Sequence of chain 1.A:
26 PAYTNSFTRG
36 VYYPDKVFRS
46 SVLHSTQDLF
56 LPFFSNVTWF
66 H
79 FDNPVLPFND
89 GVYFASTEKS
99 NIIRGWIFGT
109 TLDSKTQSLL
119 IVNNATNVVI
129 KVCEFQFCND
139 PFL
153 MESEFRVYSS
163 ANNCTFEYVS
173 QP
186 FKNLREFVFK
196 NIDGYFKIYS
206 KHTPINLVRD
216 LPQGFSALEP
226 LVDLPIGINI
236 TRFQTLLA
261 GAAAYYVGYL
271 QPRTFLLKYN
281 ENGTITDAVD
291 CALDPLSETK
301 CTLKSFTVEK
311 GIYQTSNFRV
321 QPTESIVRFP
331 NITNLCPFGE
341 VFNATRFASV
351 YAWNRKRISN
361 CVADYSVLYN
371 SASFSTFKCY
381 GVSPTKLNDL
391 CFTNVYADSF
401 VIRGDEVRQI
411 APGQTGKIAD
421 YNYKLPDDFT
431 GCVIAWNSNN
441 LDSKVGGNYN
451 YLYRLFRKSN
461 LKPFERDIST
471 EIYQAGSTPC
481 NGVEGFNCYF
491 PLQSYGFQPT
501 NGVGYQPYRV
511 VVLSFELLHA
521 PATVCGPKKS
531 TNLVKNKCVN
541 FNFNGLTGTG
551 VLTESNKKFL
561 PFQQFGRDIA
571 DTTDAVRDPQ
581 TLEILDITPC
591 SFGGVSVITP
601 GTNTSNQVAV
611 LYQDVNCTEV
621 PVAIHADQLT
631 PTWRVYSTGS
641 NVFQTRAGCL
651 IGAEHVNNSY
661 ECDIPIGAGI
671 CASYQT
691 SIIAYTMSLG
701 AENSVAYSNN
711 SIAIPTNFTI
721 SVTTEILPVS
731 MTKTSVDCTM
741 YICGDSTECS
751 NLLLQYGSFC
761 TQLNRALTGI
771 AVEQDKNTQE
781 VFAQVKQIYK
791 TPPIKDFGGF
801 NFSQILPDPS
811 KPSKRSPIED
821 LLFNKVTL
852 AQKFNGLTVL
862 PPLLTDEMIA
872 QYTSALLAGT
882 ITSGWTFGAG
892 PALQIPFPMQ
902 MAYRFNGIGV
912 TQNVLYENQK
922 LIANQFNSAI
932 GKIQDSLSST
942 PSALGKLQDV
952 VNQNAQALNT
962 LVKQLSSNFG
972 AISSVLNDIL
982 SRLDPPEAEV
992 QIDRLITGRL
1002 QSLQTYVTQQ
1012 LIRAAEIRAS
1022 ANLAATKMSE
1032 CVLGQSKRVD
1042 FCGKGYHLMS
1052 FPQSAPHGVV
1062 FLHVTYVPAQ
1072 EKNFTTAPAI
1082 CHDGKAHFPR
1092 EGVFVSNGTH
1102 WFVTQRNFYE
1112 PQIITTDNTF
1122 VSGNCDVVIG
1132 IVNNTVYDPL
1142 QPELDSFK

Binding-site contacts:
Ligand atom C3 contacts residue ASN1134 of chain 1.A at 3.8 Å.
Ligand atom C2 contacts residue ASN1134 of chain 1.A at 2.4 Å.
Ligand atom C4 contacts residue ASN1134 of chain 1.A at 4.2 Å.
Ligand atom O5 contacts residue ASN1134 of chain 1.A at 2.4 Å (h-bond).
Ligand atom O7 contacts residue ASN1134 of chain 1.A at 4.0 Å.
Ligand atom C7 contacts residue ASN1134 of chain 1.A at 3.6 Å.
Ligand atom C5 contacts residue ASN1134 of chain 1.A at 3.7 Å.
Ligand atom C1 contacts residue ASN1134 of chain 1.A at 1.4 Å.
Ligand atom N2 contacts residue ASN1134 of chain 1.A at 2.9 Å (h-bond).

The small molecule below binds the protein below.
Small molecule (SMILES): CC(=O)N[C@H]1[C@H](O[C@H]2[C@H](O)[C@@H](NC(C)=O)CO[C@@H]2CO)O[C@H](CO)[C@@H](O)[C@@H]1O